Binding-site contacts:
Ligand atom N1 contacts residue GLN53 of chain 1.A at 3.7 Å.
Ligand atom N3 contacts residue CYS93 of chain 1.A at 3.8 Å.
Ligand atom BR contacts residue HIS135 of chain 1.A at 3.8 Å.
Ligand atom O14 contacts residue GLU136 of chain 1.A at 2.9 Å (salt-bridge).
Ligand atom C13 contacts residue GLN53 of chain 1.A at 3.9 Å.
Ligand atom N3 contacts residue GLY92 of chain 1.A at 3.7 Å.
Ligand atom C6 contacts residue ILE47 of chain 1.A at 3.9 Å (hydrophobic).
Ligand atom C4 contacts residue CYS93 of chain 1.A at 4.0 Å (hydrophobic).
Ligand atom C7 contacts residue GLY92 of chain 1.A at 3.7 Å.
Ligand atom O14 contacts residue ZN1 of chain 1.B at 1.9 Å.
Ligand atom C4 contacts residue LEU94 of chain 1.A at 3.9 Å (hydrophobic).
Ligand atom O2 contacts residue CYS93 of chain 1.A at 3.8 Å.
Ligand atom O2 contacts residue LEU94 of chain 1.A at 2.8 Å (h-bond).
Ligand atom O2 contacts residue ZN1 of chain 1.B at 3.4 Å.
Ligand atom N1 contacts residue HIS135 of chain 1.A at 3.1 Å (h-bond).
Ligand atom N1 contacts residue HIS139 of chain 1.A at 3.7 Å.
Ligand atom C8 contacts residue GLY92 of chain 1.A at 3.8 Å.
Ligand atom O14 contacts residue GLN53 of chain 1.A at 2.6 Å (h-bond).
Ligand atom C13 contacts residue GLU136 of chain 1.A at 3.5 Å.
Ligand atom BR contacts residue ILE131 of chain 1.A at 3.8 Å.
Ligand atom BR contacts residue CYS132 of chain 1.A at 3.8 Å.
Ligand atom C9 contacts residue GLY92 of chain 1.A at 3.6 Å.
Ligand atom C12 contacts residue GLY48 of chain 1.A at 3.1 Å.
Ligand atom O14 contacts residue HIS139 of chain 1.A at 2.6 Å (h-bond).
Ligand atom N1 contacts residue GLY48 of chain 1.A at 3.7 Å.
Ligand atom C13 contacts residue LEU94 of chain 1.A at 3.6 Å (hydrophobic).
Ligand atom O2 contacts residue GLY48 of chain 1.A at 3.6 Å (h-bond).
Ligand atom N1 contacts residue ZN1 of chain 1.B at 2.2 Å.
Ligand atom C12 contacts residue GLU136 of chain 1.A at 3.5 Å.
Ligand atom O14 contacts residue CYS93 of chain 1.A at 3.8 Å.
Ligand atom C8 contacts residue ILE47 of chain 1.A at 4.0 Å (hydrophobic).
Ligand atom O14 contacts residue HIS135 of chain 1.A at 3.2 Å (h-bond).
Ligand atom C7 contacts residue ILE47 of chain 1.A at 3.9 Å (hydrophobic).
Ligand atom O2 contacts residue GLN53 of chain 1.A at 3.2 Å (h-bond).
Ligand atom C6 contacts residue GLY92 of chain 1.A at 3.4 Å.
Ligand atom N1 contacts residue GLU136 of chain 1.A at 2.6 Å (salt-bridge).
Ligand atom C11 contacts residue GLY92 of chain 1.A at 3.3 Å.
Ligand atom C13 contacts residue ZN1 of chain 1.B at 3.1 Å.
Ligand atom C13 contacts residue GLY48 of chain 1.A at 3.3 Å.
Ligand atom C10 contacts residue GLY92 of chain 1.A at 3.2 Å.

Sequence of chain 1.A:
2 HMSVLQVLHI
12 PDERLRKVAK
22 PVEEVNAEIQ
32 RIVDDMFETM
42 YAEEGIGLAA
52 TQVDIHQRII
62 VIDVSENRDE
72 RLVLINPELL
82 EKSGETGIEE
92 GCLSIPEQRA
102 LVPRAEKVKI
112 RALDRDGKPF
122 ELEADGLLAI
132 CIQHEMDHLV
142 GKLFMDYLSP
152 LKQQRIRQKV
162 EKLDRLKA

This protein binds this small molecule.
Small molecule (SMILES): O=C(Cc1c[nH]c2ccc(Br)cc12)NO